Sequence of chain 1.A:
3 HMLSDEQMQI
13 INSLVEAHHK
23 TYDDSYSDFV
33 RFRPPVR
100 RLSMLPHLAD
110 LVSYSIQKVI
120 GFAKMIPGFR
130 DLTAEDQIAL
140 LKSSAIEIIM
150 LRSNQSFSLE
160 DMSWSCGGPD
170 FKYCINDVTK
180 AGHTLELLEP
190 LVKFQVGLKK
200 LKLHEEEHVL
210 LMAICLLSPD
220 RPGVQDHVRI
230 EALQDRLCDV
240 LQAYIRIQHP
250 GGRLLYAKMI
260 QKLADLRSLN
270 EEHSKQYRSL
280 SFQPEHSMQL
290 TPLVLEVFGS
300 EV

The small molecule below binds the protein below.
Small molecule (SMILES): C=C1/C(=C\C=C2/CCC[C@]3(C)[C@@H]([C@H](C)[C@@H]4CC[C@@H](C(C)(C)O)O4)CC[C@@H]23)C[C@@H](O)C[C@@H]1O

Binding-site contacts:
Ligand atom C7 contacts residue VAL111 of chain 1.A at 3.7 Å (hydrophobic).
Ligand atom C22 contacts residue CYS165 of chain 1.A at 3.6 Å (hydrophobic).
Ligand atom C13 contacts residue LEU107 of chain 1.A at 3.8 Å (hydrophobic).
Ligand atom O1 contacts residue TYR276 of chain 1.A at 3.6 Å.
Ligand atom C23 contacts residue TYR24 of chain 1.A at 3.6 Å (hydrophobic).
Ligand atom C13 contacts residue VAL111 of chain 1.A at 3.5 Å (hydrophobic).
Ligand atom C25 contacts residue SER114 of chain 1.A at 3.7 Å.
Ligand atom C6 contacts residue VAL177 of chain 1.A at 3.9 Å (hydrophobic).
Ligand atom C11 contacts residue HIS272 of chain 1.A at 3.7 Å.
Ligand atom O1 contacts residue HIS272 of chain 1.A at 3.0 Å (h-bond).
Ligand atom C26 contacts residue SER114 of chain 1.A at 3.7 Å.
Ligand atom C21 contacts residue SER152 of chain 1.A at 3.8 Å.
Ligand atom C11 contacts residue PHE297 of chain 1.A at 3.7 Å (hydrophobic).
Ligand atom C3 contacts residue ILE148 of chain 1.A at 3.8 Å (hydrophobic).
Ligand atom O contacts residue HIS182 of chain 1.A at 3.7 Å.
Ligand atom C26 contacts residue SER152 of chain 1.A at 4.0 Å.
Ligand atom O3 contacts residue SER114 of chain 1.A at 2.8 Å (h-bond).
Ligand atom O contacts residue HIS272 of chain 1.A at 3.6 Å.
Ligand atom O2 contacts residue SER152 of chain 1.A at 3.4 Å.
Ligand atom C27 contacts residue SER114 of chain 1.A at 3.0 Å.
Ligand atom C20 contacts residue SER152 of chain 1.A at 3.7 Å.
Ligand atom C27 contacts residue ILE148 of chain 1.A at 3.6 Å (hydrophobic).
Ligand atom C8 contacts residue HIS182 of chain 1.A at 3.5 Å.
Ligand atom C22 contacts residue SER155 of chain 1.A at 3.7 Å.
Ligand atom C23 contacts residue TYR28 of chain 1.A at 3.8 Å (hydrophobic).
Ligand atom C23 contacts residue SER155 of chain 1.A at 3.9 Å.
Ligand atom C14 contacts residue HIS182 of chain 1.A at 3.5 Å.
Ligand atom O2 contacts residue SER155 of chain 1.A at 3.4 Å (h-bond).
Ligand atom C24 contacts residue ARG151 of chain 1.A at 3.9 Å.
Ligand atom C12 contacts residue VAL111 of chain 1.A at 3.6 Å (hydrophobic).
Ligand atom C19 contacts residue SER152 of chain 1.A at 3.6 Å.
Ligand atom O3 contacts residue ARG151 of chain 1.A at 2.7 Å (salt-bridge).
Ligand atom C9 contacts residue HIS182 of chain 1.A at 3.7 Å.
Ligand atom C16 contacts residue TRP163 of chain 1.A at 3.4 Å (hydrophobic).
Ligand atom C25 contacts residue ARG151 of chain 1.A at 3.7 Å.
Ligand atom C9 contacts residue HIS272 of chain 1.A at 3.8 Å.
Ligand atom O2 contacts residue TYR24 of chain 1.A at 2.8 Å (h-bond).
Ligand atom O2 contacts residue ARG151 of chain 1.A at 3.8 Å.
Ligand atom O1 contacts residue HIS182 of chain 1.A at 2.9 Å (h-bond).
Ligand atom C18 contacts residue VAL177 of chain 1.A at 3.5 Å (hydrophobic).